Sequence of chain 51.B:
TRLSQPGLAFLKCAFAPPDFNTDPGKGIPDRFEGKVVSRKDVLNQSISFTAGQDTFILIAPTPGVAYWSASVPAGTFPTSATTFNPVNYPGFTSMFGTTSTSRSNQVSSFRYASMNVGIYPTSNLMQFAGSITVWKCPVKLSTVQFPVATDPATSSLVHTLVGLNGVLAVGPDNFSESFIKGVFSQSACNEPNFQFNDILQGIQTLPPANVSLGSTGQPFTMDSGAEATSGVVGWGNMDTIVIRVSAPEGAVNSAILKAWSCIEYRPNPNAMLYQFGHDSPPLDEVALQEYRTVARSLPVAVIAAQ

This small molecule binds to this protein.
Small molecule (SMILES): CC(C)[C@H](NC(=O)[C@H](CCCN=C(N)N)NC(=O)[C@@H](N)CCC(=O)O)C(=O)N[C@H](C=O)CCCCN

Binding-site contacts:
Ligand atom CG2 contacts residue PHE76 of chain 51.B at 3.8 Å (hydrophobic).